The small molecule below binds the protein below.
Small molecule (SMILES): CC(=O)N[C@@H]1[C@@H](O)[C@H](O)[C@@H](CO)O[C@H]1O

Sequence of chain 1.A:
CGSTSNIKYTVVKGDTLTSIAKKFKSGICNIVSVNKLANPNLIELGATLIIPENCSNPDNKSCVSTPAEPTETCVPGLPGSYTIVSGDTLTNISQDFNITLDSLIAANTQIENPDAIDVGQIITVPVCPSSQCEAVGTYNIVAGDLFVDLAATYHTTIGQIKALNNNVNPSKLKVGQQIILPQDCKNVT

Binding-site contacts:
Ligand atom C7 contacts residue ASN222 of chain 1.A at 3.5 Å.
Ligand atom C8 contacts residue NAG1 of chain 1.B at 4.0 Å.
Ligand atom C4 contacts residue CYS109 of chain 1.A at 4.2 Å (hydrophobic).
Ligand atom C3 contacts residue CYS109 of chain 1.A at 4.1 Å (hydrophobic).
Ligand atom O5 contacts residue ASN222 of chain 1.A at 2.3 Å (h-bond).
Ligand atom C5 contacts residue CYS109 of chain 1.A at 3.9 Å (hydrophobic).
Ligand atom C2 contacts residue ASN222 of chain 1.A at 2.5 Å.
Ligand atom O5 contacts residue CYS163 of chain 1.A at 4.1 Å.
Ligand atom C5 contacts residue CYS163 of chain 1.A at 4.1 Å (hydrophobic).
Ligand atom C1 contacts residue ASN222 of chain 1.A at 1.4 Å.
Ligand atom C1 contacts residue CYS163 of chain 1.A at 4.0 Å (hydrophobic).
Ligand atom C3 contacts residue GLU107 of chain 1.A at 3.5 Å.
Ligand atom O3 contacts residue GLU107 of chain 1.A at 3.0 Å (salt-bridge).
Ligand atom C4 contacts residue ASN222 of chain 1.A at 4.2 Å.
Ligand atom O7 contacts residue ASN222 of chain 1.A at 3.6 Å (h-bond).
Ligand atom N2 contacts residue GLU107 of chain 1.A at 3.1 Å (salt-bridge).
Ligand atom C2 contacts residue GLU107 of chain 1.A at 3.9 Å.
Ligand atom N2 contacts residue ASN222 of chain 1.A at 3.0 Å (h-bond).
Ligand atom C6 contacts residue PRO164 of chain 1.A at 3.8 Å (hydrophobic).
Ligand atom O4 contacts residue CYS109 of chain 1.A at 4.0 Å.
Ligand atom C7 contacts residue GLU107 of chain 1.A at 3.7 Å.
Ligand atom C3 contacts residue ASN222 of chain 1.A at 3.8 Å.
Ligand atom C5 contacts residue ASN222 of chain 1.A at 3.6 Å.
Ligand atom C8 contacts residue GLU107 of chain 1.A at 3.6 Å.